A protein and the small-molecule ligand that binds it are described below.
Small molecule (SMILES): NC(=O)c1ccc[n+]([C@@H]2O[C@H](CO)[C@@H](O)[C@H]2O)c1

Sequence of chain 1.A:
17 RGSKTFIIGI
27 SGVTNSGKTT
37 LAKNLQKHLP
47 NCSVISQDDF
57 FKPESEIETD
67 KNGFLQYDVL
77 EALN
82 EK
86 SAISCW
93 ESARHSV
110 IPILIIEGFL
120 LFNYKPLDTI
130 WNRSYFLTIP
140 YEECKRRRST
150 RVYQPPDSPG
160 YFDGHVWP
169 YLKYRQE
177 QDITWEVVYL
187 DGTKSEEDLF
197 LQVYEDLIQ

Binding-site contacts:
Ligand atom O3R contacts residue ASP74 of chain 1.A at 2.5 Å (salt-bridge).
Ligand atom C6 contacts residue TYR73 of chain 1.A at 4.0 Å (hydrophobic).
Ligand atom C2R contacts residue ASP74 of chain 1.A at 3.3 Å.
Ligand atom C4 contacts residue GLN153 of chain 1.A at 3.3 Å.
Ligand atom O7 contacts residue GLN153 of chain 1.A at 3.9 Å.
Ligand atom O2R contacts residue TYR73 of chain 1.A at 3.7 Å.
Ligand atom O2R contacts residue ASP74 of chain 1.A at 2.5 Å (salt-bridge).
Ligand atom C4R contacts residue THR30 of chain 1.A at 3.9 Å.
Ligand atom C7 contacts residue PHE57 of chain 1.A at 3.5 Å (hydrophobic).
Ligand atom C5 contacts residue PRO154 of chain 1.A at 3.9 Å (hydrophobic).
Ligand atom C2 contacts residue PHE57 of chain 1.A at 3.7 Å (hydrophobic).
Ligand atom C1R contacts residue ARG147 of chain 1.A at 3.9 Å.
Ligand atom O5R contacts residue PHE57 of chain 1.A at 3.8 Å.
Ligand atom C4 contacts residue TYR73 of chain 1.A at 3.4 Å (hydrophobic).
Ligand atom C5R contacts residue ANP1 of chain 1.C at 3.4 Å.
Ligand atom O5R contacts residue ASP54 of chain 1.A at 3.6 Å (salt-bridge).
Ligand atom N7 contacts residue PHE57 of chain 1.A at 3.4 Å.
Ligand atom C4R contacts residue ARG147 of chain 1.A at 3.9 Å.
Ligand atom O5R contacts residue ANP1 of chain 1.C at 3.3 Å (h-bond).
Ligand atom C5 contacts residue GLN153 of chain 1.A at 4.0 Å.
Ligand atom N7 contacts residue ASP54 of chain 1.A at 3.8 Å.
Ligand atom C1R contacts residue TYR152 of chain 1.A at 3.3 Å (hydrophobic).
Ligand atom C3R contacts residue PHE118 of chain 1.A at 3.8 Å (hydrophobic).
Ligand atom O4R contacts residue TYR152 of chain 1.A at 3.3 Å.
Ligand atom O2R contacts residue ARG147 of chain 1.A at 2.9 Å (salt-bridge).
Ligand atom C5 contacts residue TYR73 of chain 1.A at 3.7 Å (hydrophobic).
Ligand atom C3R contacts residue ARG147 of chain 1.A at 3.7 Å.
Ligand atom N1 contacts residue TYR152 of chain 1.A at 3.3 Å.
Ligand atom O3R contacts residue PHE118 of chain 1.A at 4.0 Å.
Ligand atom C4R contacts residue ANP1 of chain 1.C at 3.9 Å.
Ligand atom C2R contacts residue ARG147 of chain 1.A at 3.9 Å.
Ligand atom C2 contacts residue TYR152 of chain 1.A at 3.7 Å (hydrophobic).
Ligand atom C5 contacts residue TYR152 of chain 1.A at 3.9 Å (hydrophobic).
Ligand atom O4R contacts residue PHE57 of chain 1.A at 4.0 Å.
Ligand atom C5R contacts residue PHE118 of chain 1.A at 3.9 Å (hydrophobic).
Ligand atom C3R contacts residue ASP74 of chain 1.A at 3.4 Å.
Ligand atom O3R contacts residue ARG147 of chain 1.A at 2.8 Å (salt-bridge).
Ligand atom O7 contacts residue PHE57 of chain 1.A at 3.3 Å.
Ligand atom C6 contacts residue TYR152 of chain 1.A at 3.7 Å (hydrophobic).
Ligand atom O3R contacts residue THR30 of chain 1.A at 3.7 Å.